This protein binds this small molecule.
Small molecule (SMILES): CN1[C@@H]2CC[C@H]1CC(OC(=O)c1c[nH]c3ccccc13)C2

Sequence of chain 1.B:
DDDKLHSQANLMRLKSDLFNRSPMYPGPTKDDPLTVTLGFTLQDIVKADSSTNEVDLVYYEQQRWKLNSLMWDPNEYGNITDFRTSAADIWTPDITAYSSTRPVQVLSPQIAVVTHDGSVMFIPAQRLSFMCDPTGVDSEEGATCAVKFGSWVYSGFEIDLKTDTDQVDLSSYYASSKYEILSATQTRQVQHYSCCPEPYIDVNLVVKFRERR

Sequence of chain 1.C:
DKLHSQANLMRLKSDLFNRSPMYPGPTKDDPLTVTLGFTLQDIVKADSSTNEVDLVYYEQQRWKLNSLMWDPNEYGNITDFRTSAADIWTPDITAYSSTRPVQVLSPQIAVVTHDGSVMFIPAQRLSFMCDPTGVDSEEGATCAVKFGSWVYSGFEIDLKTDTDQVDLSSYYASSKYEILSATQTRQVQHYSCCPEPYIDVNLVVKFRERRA

Binding-site contacts:
Ligand atom C21 contacts residue CYS198 of chain 1.C at 4.1 Å (hydrophobic).
Ligand atom C15 contacts residue GLN65 of chain 1.B at 3.7 Å.
Ligand atom C7 contacts residue TYR196 of chain 1.C at 3.9 Å (hydrophobic).
Ligand atom N10 contacts residue THR44 of chain 1.B at 4.1 Å.
Ligand atom C12 contacts residue CYS198 of chain 1.C at 3.7 Å (hydrophobic).
Ligand atom N1 contacts residue TRP155 of chain 1.C at 3.0 Å (h-bond).
Ligand atom C18 contacts residue MET124 of chain 1.B at 3.9 Å (hydrophobic).
Ligand atom C8 contacts residue SER154 of chain 1.C at 3.3 Å.
Ligand atom O3 contacts residue ILE126 of chain 1.B at 4.2 Å.
Ligand atom C8 contacts residue TYR203 of chain 1.C at 3.7 Å (hydrophobic).
Ligand atom C9 contacts residue ILE126 of chain 1.B at 3.9 Å (hydrophobic).
Ligand atom C12 contacts residue CYS199 of chain 1.C at 3.8 Å (hydrophobic).
Ligand atom C5 contacts residue TRP155 of chain 1.C at 3.4 Å (hydrophobic).
Ligand atom N10 contacts residue CYS198 of chain 1.C at 3.6 Å.
Ligand atom C17 contacts residue ILE126 of chain 1.B at 4.0 Å (hydrophobic).
Ligand atom C16 contacts residue ILE126 of chain 1.B at 4.2 Å (hydrophobic).
Ligand atom C13 contacts residue GLN65 of chain 1.B at 4.1 Å.
Ligand atom O4 contacts residue ILE126 of chain 1.B at 3.9 Å.
Ligand atom C6 contacts residue TRP155 of chain 1.C at 4.1 Å (hydrophobic).
Ligand atom C6 contacts residue TYR63 of chain 1.B at 4.0 Å (hydrophobic).
Ligand atom C9 contacts residue CYS198 of chain 1.C at 4.0 Å (hydrophobic).
Ligand atom C4 contacts residue TRP155 of chain 1.C at 3.0 Å (hydrophobic).
Ligand atom C16 contacts residue CYS199 of chain 1.C at 4.2 Å (hydrophobic).
Ligand atom C11 contacts residue TYR63 of chain 1.B at 4.2 Å (hydrophobic).
Ligand atom C21 contacts residue GLN65 of chain 1.B at 3.4 Å.
Ligand atom C17 contacts residue MET124 of chain 1.B at 4.1 Å (hydrophobic).
Ligand atom C8 contacts residue TYR101 of chain 1.C at 3.5 Å (hydrophobic).
Ligand atom C2 contacts residue TYR203 of chain 1.C at 3.4 Å (hydrophobic).
Ligand atom C8 contacts residue TRP155 of chain 1.C at 3.0 Å (hydrophobic).
Ligand atom C9 contacts residue CYS199 of chain 1.C at 3.6 Å (hydrophobic).
Ligand atom C1 contacts residue TYR203 of chain 1.C at 3.8 Å (hydrophobic).
Ligand atom C2 contacts residue TRP155 of chain 1.C at 3.4 Å (hydrophobic).
Ligand atom N1 contacts residue TYR203 of chain 1.C at 4.2 Å.
Ligand atom N10 contacts residue GLN65 of chain 1.B at 3.9 Å.
Ligand atom C3 contacts residue TRP155 of chain 1.C at 3.5 Å (hydrophobic).
Ligand atom O4 contacts residue CYS199 of chain 1.C at 3.4 Å (h-bond).
Ligand atom C11 contacts residue CYS198 of chain 1.C at 3.7 Å (hydrophobic).
Ligand atom C1 contacts residue TRP155 of chain 1.C at 3.7 Å (hydrophobic).
Ligand atom C16 contacts residue CYS198 of chain 1.C at 3.6 Å (hydrophobic).
Ligand atom C15 contacts residue CYS198 of chain 1.C at 3.5 Å (hydrophobic).